Sequence of chain 4.B:
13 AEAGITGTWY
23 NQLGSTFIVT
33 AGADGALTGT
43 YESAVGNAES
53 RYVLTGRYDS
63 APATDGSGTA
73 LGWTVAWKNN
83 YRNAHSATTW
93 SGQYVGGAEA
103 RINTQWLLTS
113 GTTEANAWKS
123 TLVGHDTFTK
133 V

Binding-site contacts:
Ligand atom C3 contacts residue SER27 of chain 1.A at 3.8 Å.
Ligand atom O12 contacts residue ALA86 of chain 1.A at 3.8 Å.
Ligand atom C5 contacts residue TRP108 of chain 1.A at 3.9 Å (hydrophobic).
Ligand atom N2 contacts residue SER45 of chain 1.A at 3.0 Å (h-bond).
Ligand atom S1 contacts residue TRP79 of chain 1.A at 3.7 Å.
Ligand atom C4 contacts residue VAL47 of chain 1.A at 3.6 Å (hydrophobic).
Ligand atom C3 contacts residue SER45 of chain 1.A at 3.8 Å.
Ligand atom S1 contacts residue THR90 of chain 1.A at 3.4 Å (h-bond).
Ligand atom C10 contacts residue ASN49 of chain 1.A at 3.4 Å.
Ligand atom C9 contacts residue TRP79 of chain 1.A at 3.8 Å (hydrophobic).
Ligand atom C2 contacts residue TRP120 of chain 4.B at 3.7 Å (hydrophobic).
Ligand atom C9 contacts residue ALA50 of chain 1.A at 3.8 Å (hydrophobic).
Ligand atom N3 contacts residue TYR43 of chain 1.A at 2.7 Å (h-bond).
Ligand atom C4 contacts residue TRP120 of chain 4.B at 3.8 Å (hydrophobic).
Ligand atom N3 contacts residue SER27 of chain 1.A at 2.8 Å (h-bond).
Ligand atom C7 contacts residue VAL47 of chain 1.A at 3.1 Å (hydrophobic).
Ligand atom O11 contacts residue ASN49 of chain 1.A at 2.8 Å (h-bond).
Ligand atom C7 contacts residue SER45 of chain 1.A at 3.2 Å.
Ligand atom C3 contacts residue ASP128 of chain 1.A at 3.8 Å.
Ligand atom C9 contacts residue GLY48 of chain 1.A at 3.9 Å.
Ligand atom C8 contacts residue TRP79 of chain 1.A at 3.8 Å (hydrophobic).
Ligand atom N3 contacts residue ASN23 of chain 1.A at 3.0 Å (h-bond).
Ligand atom C3 contacts residue LEU25 of chain 1.A at 3.5 Å (hydrophobic).
Ligand atom N1 contacts residue TRP92 of chain 1.A at 3.7 Å.
Ligand atom N2 contacts residue LEU25 of chain 1.A at 3.6 Å.
Ligand atom N1 contacts residue ASP128 of chain 1.A at 3.0 Å (salt-bridge).
Ligand atom C10 contacts residue TRP79 of chain 1.A at 3.4 Å (hydrophobic).
Ligand atom N3 contacts residue ASP128 of chain 1.A at 3.9 Å.
Ligand atom N3 contacts residue SER45 of chain 1.A at 3.8 Å.
Ligand atom C3 contacts residue TYR43 of chain 1.A at 3.6 Å (hydrophobic).
Ligand atom C6 contacts residue THR90 of chain 1.A at 3.8 Å.
Ligand atom C6 contacts residue TRP108 of chain 1.A at 3.5 Å (hydrophobic).
Ligand atom O11 contacts residue GLY48 of chain 1.A at 3.3 Å.
Ligand atom C9 contacts residue VAL47 of chain 1.A at 3.4 Å (hydrophobic).
Ligand atom N1 contacts residue LEU25 of chain 1.A at 3.8 Å.
Ligand atom O12 contacts residue SER88 of chain 1.A at 2.8 Å (h-bond).
Ligand atom N2 contacts residue VAL47 of chain 1.A at 3.5 Å.
Ligand atom C8 contacts residue VAL47 of chain 1.A at 3.8 Å (hydrophobic).
Ligand atom C11 contacts residue ASN49 of chain 1.A at 3.6 Å.
Ligand atom C11 contacts residue SER88 of chain 1.A at 3.9 Å.

The protein below binds the small molecule below.
Small molecule (SMILES): N=C1N[C@H]2[C@H](CS[C@H]2CCCCC(=O)O)N1

Sequence of chain 1.A:
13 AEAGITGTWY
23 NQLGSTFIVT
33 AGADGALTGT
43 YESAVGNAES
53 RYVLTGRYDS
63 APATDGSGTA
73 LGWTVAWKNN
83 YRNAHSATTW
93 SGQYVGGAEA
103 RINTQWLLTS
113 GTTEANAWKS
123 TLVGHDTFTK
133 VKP